Binding-site contacts:
Ligand atom O contacts residue PHE37 of chain 17.C at 3.8 Å.
Ligand atom C contacts residue ARG36 of chain 17.C at 3.2 Å.
Ligand atom CA contacts residue ASP243 of chain 17.C at 4.2 Å.
Ligand atom CA contacts residue ARG35 of chain 17.C at 4.5 Å.
Ligand atom O contacts residue ARG29 of chain 17.C at 3.0 Å (salt-bridge).
Ligand atom CB contacts residue ASP243 of chain 17.C at 4.2 Å.
Ligand atom C contacts residue ASP243 of chain 17.C at 4.4 Å.
Ligand atom N contacts residue ASP243 of chain 17.C at 3.3 Å (salt-bridge).
Ligand atom O contacts residue ASP243 of chain 17.C at 4.3 Å.
Ligand atom CG1 contacts residue ASP243 of chain 17.C at 3.3 Å.
Ligand atom O contacts residue ASP243 of chain 17.C at 4.3 Å.
Ligand atom O contacts residue ARG35 of chain 17.C at 2.9 Å (salt-bridge).
Ligand atom CG2 contacts residue ARG35 of chain 17.C at 3.9 Å.
Ligand atom C contacts residue ARG35 of chain 17.C at 3.7 Å.
Ligand atom CD2 contacts residue ARG29 of chain 17.C at 3.8 Å.
Ligand atom CG2 contacts residue ARG36 of chain 17.C at 3.8 Å.
Ligand atom O contacts residue ARG35 of chain 17.C at 3.3 Å (salt-bridge).
Ligand atom C contacts residue ARG29 of chain 17.C at 3.9 Å.
Ligand atom CB contacts residue ASP243 of chain 17.C at 3.9 Å.
Ligand atom CB contacts residue ARG35 of chain 17.C at 3.8 Å.
Ligand atom O contacts residue ILE25 of chain 17.C at 3.8 Å.
Ligand atom N contacts residue ARG35 of chain 17.C at 4.4 Å.
Ligand atom N contacts residue ASP243 of chain 17.C at 3.8 Å.
Ligand atom OG contacts residue PHE244 of chain 17.C at 3.7 Å.
Ligand atom O contacts residue PRO43 of chain 17.C at 3.7 Å.
Ligand atom C contacts residue ASP243 of chain 17.C at 3.5 Å.
Ligand atom CD1 contacts residue ARG29 of chain 17.C at 3.6 Å.
Ligand atom O contacts residue ARG36 of chain 17.C at 2.9 Å (salt-bridge).
Ligand atom CA contacts residue ARG29 of chain 17.C at 4.2 Å.
Ligand atom OG contacts residue ARG35 of chain 17.C at 4.2 Å.
Ligand atom N contacts residue ARG35 of chain 17.C at 4.1 Å.
Ligand atom CG1 contacts residue ARG35 of chain 17.C at 4.4 Å.
Ligand atom CG2 contacts residue GLU245 of chain 17.C at 3.4 Å.
Ligand atom O contacts residue ARG29 of chain 17.C at 4.2 Å.
Ligand atom CB contacts residue ARG35 of chain 17.C at 3.4 Å.
Ligand atom C contacts residue PRO43 of chain 17.C at 4.5 Å (hydrophobic).
Ligand atom CA contacts residue ASP243 of chain 17.C at 3.3 Å.
Ligand atom N contacts residue ARG35 of chain 17.C at 4.1 Å.
Ligand atom CG2 contacts residue PRO43 of chain 17.C at 4.3 Å (hydrophobic).
Ligand atom C contacts residue ARG35 of chain 17.C at 3.5 Å.

This small molecule binds to this protein.
Small molecule (SMILES): CC[C@H](C)[C@H](NC(=O)[C@H](CC(C)C)NC(=O)[C@H](CO)NC(=O)CNC(=O)[C@@H](NC(=O)[C@@H](N)[C@@H](C)O)C(C)C)C(=O)N[C@H](C=O)CCC(N)=O

Sequence of chain 17.C:
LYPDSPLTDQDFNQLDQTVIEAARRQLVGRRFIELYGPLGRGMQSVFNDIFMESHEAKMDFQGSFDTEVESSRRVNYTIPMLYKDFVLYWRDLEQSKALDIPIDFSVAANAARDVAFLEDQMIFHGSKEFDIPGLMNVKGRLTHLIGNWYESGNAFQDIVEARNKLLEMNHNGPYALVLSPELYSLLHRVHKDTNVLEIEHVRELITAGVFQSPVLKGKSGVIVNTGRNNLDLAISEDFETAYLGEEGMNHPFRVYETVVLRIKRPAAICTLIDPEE